This protein binds this small molecule.
Small molecule (SMILES): CC(=O)N[C@@H]1[C@@H](O)[C@H](O)[C@@H](CO)O[C@H]1O

Sequence of chain 1.C:
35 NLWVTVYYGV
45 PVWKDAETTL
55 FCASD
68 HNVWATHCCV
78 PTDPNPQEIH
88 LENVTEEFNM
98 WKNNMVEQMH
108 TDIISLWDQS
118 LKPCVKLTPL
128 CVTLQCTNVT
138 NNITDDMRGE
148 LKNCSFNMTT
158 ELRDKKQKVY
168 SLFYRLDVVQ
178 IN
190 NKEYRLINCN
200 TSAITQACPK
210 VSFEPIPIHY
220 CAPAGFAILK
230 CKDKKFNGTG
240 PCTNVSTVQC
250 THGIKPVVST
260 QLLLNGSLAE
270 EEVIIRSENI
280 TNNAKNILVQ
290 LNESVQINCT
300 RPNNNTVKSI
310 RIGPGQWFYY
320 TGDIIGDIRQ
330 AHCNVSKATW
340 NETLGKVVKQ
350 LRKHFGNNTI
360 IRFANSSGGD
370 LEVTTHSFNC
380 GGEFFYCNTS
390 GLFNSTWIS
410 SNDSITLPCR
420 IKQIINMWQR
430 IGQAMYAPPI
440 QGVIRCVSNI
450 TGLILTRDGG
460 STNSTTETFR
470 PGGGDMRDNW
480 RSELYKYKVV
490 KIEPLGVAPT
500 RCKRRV

Binding-site contacts:
Ligand atom C7 contacts residue ASN236 of chain 1.C at 3.2 Å.
Ligand atom C4 contacts residue ASN236 of chain 1.C at 4.4 Å.
Ligand atom C7 contacts residue THR238 of chain 1.C at 4.3 Å.
Ligand atom C8 contacts residue SER276 of chain 1.C at 3.1 Å.
Ligand atom C5 contacts residue ASN236 of chain 1.C at 3.8 Å.
Ligand atom C7 contacts residue SER276 of chain 1.C at 4.3 Å.
Ligand atom O5 contacts residue ASN236 of chain 1.C at 2.5 Å (h-bond).
Ligand atom N2 contacts residue THR238 of chain 1.C at 4.0 Å.
Ligand atom C2 contacts residue THR238 of chain 1.C at 4.4 Å.
Ligand atom C8 contacts residue ASN236 of chain 1.C at 3.3 Å.
Ligand atom C1 contacts residue THR238 of chain 1.C at 3.9 Å.
Ligand atom C1 contacts residue ASN236 of chain 1.C at 1.5 Å.
Ligand atom C8 contacts residue THR238 of chain 1.C at 3.5 Å.
Ligand atom N2 contacts residue ASN236 of chain 1.C at 3.0 Å (h-bond).
Ligand atom O7 contacts residue ASN236 of chain 1.C at 3.1 Å (h-bond).
Ligand atom C3 contacts residue ASN236 of chain 1.C at 3.9 Å.
Ligand atom C2 contacts residue ASN236 of chain 1.C at 2.6 Å.